Binding-site contacts:
Ligand atom C2 contacts residue ASP324 of chain 2.A at 3.8 Å.
Ligand atom O4 contacts residue ASP330 of chain 2.A at 3.6 Å.
Ligand atom C4 contacts residue GLY329 of chain 2.A at 4.3 Å.
Ligand atom O3 contacts residue HIS68 of chain 2.A at 2.4 Å (h-bond).
Ligand atom O4 contacts residue GLY329 of chain 2.A at 3.9 Å.
Ligand atom O1 contacts residue ARG107 of chain 2.A at 3.9 Å.
Ligand atom C1 contacts residue PRO70 of chain 2.A at 4.3 Å (hydrophobic).
Ligand atom C4 contacts residue SER741 of chain 2.A at 4.2 Å.
Ligand atom O4 contacts residue ASP324 of chain 2.A at 4.4 Å.
Ligand atom C2 contacts residue HIS68 of chain 2.A at 3.8 Å.
Ligand atom C2 contacts residue TYR125 of chain 2.A at 4.4 Å (hydrophobic).
Ligand atom C3 contacts residue HIS68 of chain 2.A at 3.4 Å.
Ligand atom C4 contacts residue ASP324 of chain 2.A at 4.0 Å.
Ligand atom O3 contacts residue ASP324 of chain 2.A at 2.2 Å (salt-bridge).
Ligand atom C1 contacts residue ARG107 of chain 2.A at 4.1 Å.
Ligand atom C4 contacts residue ASP330 of chain 2.A at 3.2 Å.
Ligand atom O4 contacts residue SER741 of chain 2.A at 2.9 Å (h-bond).
Ligand atom O1 contacts residue ALA69 of chain 2.A at 3.8 Å.
Ligand atom O1 contacts residue PRO70 of chain 2.A at 3.4 Å.
Ligand atom O2 contacts residue ASP324 of chain 2.A at 4.1 Å.
Ligand atom C1 contacts residue ASP330 of chain 2.A at 4.0 Å.
Ligand atom O1 contacts residue HIS68 of chain 2.A at 4.4 Å.
Ligand atom C1 contacts residue HIS68 of chain 2.A at 4.0 Å.
Ligand atom C4 contacts residue HIS68 of chain 2.A at 4.2 Å.
Ligand atom C3 contacts residue ASP324 of chain 2.A at 3.4 Å.
Ligand atom O1 contacts residue TYR125 of chain 2.A at 3.5 Å (h-bond).
Ligand atom O4 contacts residue HIS68 of chain 2.A at 3.6 Å.
Ligand atom O2 contacts residue HIS68 of chain 2.A at 2.9 Å (h-bond).
Ligand atom O3 contacts residue SER741 of chain 2.A at 4.2 Å.
Ligand atom C1 contacts residue ALA69 of chain 2.A at 3.9 Å (hydrophobic).
Ligand atom O2 contacts residue TYR125 of chain 2.A at 3.6 Å (h-bond).
Ligand atom O2 contacts residue ALA69 of chain 2.A at 4.2 Å.

This protein binds this small molecule.
Small molecule (SMILES): OC[C@H](O)[C@@H](O)CO

Sequence of chain 2.A:
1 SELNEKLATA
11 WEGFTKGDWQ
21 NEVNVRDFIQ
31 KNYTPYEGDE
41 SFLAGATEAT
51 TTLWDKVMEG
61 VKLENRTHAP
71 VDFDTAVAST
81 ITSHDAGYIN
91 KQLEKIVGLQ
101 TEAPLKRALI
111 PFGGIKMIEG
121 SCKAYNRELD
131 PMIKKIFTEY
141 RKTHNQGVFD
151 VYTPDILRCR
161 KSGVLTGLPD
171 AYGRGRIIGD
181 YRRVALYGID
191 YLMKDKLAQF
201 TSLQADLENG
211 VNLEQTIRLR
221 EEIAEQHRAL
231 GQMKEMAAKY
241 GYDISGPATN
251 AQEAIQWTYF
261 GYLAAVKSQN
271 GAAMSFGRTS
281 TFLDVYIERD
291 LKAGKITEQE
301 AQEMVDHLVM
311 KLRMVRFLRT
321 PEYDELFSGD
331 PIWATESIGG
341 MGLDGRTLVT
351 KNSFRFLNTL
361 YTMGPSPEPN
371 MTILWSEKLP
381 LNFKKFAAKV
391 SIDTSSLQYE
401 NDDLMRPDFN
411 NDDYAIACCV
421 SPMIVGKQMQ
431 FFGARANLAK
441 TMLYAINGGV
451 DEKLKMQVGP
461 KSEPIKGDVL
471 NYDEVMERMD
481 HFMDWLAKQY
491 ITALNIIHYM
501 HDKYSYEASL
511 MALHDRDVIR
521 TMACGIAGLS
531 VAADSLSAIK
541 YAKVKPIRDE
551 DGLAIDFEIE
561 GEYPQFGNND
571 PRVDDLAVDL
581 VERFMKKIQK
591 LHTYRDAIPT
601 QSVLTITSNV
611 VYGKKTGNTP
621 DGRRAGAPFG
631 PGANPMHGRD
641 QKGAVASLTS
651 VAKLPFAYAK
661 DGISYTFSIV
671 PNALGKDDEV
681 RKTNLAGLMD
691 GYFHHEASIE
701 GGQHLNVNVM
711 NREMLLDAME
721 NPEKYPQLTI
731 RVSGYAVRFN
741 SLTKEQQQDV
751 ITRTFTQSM